The small molecule below binds the protein below.
Small molecule (SMILES): CC(=O)N[C@@H]1[C@@H](O)[C@H](O)[C@@H](CO)O[C@H]1O

Sequence of chain 1.C:
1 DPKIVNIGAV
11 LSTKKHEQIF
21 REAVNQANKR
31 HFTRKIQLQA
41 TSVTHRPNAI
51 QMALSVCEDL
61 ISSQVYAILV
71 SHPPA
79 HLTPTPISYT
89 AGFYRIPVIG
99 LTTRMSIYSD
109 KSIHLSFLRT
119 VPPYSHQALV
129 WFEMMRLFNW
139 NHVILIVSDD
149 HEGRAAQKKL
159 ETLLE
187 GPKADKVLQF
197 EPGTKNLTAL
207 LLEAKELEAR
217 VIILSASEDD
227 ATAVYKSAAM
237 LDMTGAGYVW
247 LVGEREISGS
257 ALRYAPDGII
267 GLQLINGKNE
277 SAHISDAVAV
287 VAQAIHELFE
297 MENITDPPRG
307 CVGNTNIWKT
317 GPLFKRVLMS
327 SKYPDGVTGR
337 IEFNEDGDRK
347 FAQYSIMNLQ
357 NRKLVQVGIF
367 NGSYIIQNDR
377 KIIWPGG

Binding-site contacts:
Ligand atom C7 contacts residue ASN367 of chain 1.C at 3.3 Å.
Ligand atom C1 contacts residue TYR370 of chain 1.C at 3.8 Å (hydrophobic).
Ligand atom N2 contacts residue SER369 of chain 1.C at 4.2 Å.
Ligand atom C2 contacts residue SER369 of chain 1.C at 4.5 Å.
Ligand atom C1 contacts residue SER369 of chain 1.C at 3.9 Å.
Ligand atom C5 contacts residue ASN367 of chain 1.C at 3.7 Å.
Ligand atom O7 contacts residue ASN367 of chain 1.C at 3.4 Å (h-bond).
Ligand atom O5 contacts residue ASN367 of chain 1.C at 2.4 Å (h-bond).
Ligand atom C1 contacts residue ASN367 of chain 1.C at 1.4 Å.
Ligand atom N2 contacts residue ASN367 of chain 1.C at 2.9 Å (h-bond).
Ligand atom C3 contacts residue ASN367 of chain 1.C at 3.8 Å.
Ligand atom C2 contacts residue ASN367 of chain 1.C at 2.4 Å.
Ligand atom O5 contacts residue ILE372 of chain 1.C at 4.4 Å.
Ligand atom O5 contacts residue TYR370 of chain 1.C at 3.3 Å.
Ligand atom C4 contacts residue ASN367 of chain 1.C at 4.2 Å.
Ligand atom C8 contacts residue ASN367 of chain 1.C at 4.3 Å.
Ligand atom C6 contacts residue TYR370 of chain 1.C at 3.7 Å (hydrophobic).
Ligand atom C5 contacts residue TYR370 of chain 1.C at 3.5 Å (hydrophobic).